A small-molecule ligand and the protein it binds are described below.
Small molecule (SMILES): O=C(C1CCCCC1)N1CCN(S(=O)(=O)c2cccc3cnccc23)CC1

Sequence of chain 1.A:
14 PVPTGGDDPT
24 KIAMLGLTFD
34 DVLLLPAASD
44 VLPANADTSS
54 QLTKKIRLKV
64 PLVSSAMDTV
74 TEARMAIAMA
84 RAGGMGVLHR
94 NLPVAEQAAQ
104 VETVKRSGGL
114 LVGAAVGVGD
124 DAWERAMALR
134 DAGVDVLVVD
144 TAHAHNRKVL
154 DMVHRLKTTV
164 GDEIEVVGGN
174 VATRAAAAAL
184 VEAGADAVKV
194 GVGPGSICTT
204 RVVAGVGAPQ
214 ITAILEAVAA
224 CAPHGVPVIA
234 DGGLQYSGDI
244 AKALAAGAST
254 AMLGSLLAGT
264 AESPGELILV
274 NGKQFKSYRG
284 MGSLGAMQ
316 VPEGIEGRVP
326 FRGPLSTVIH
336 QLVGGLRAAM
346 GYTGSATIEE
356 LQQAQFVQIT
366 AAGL

Binding-site contacts:
Ligand atom C06 contacts residue PRO46 of chain 1.A at 3.7 Å (hydrophobic).
Ligand atom C05 contacts residue ALA343 of chain 1.A at 3.7 Å (hydrophobic).
Ligand atom O16 contacts residue IMP1 of chain 4.C at 2.8 Å (h-bond).
Ligand atom C04 contacts residue GLU318 of chain 4.A at 3.9 Å.
Ligand atom C06 contacts residue GLY346 of chain 1.A at 3.8 Å.
Ligand atom C13 contacts residue GLU318 of chain 4.A at 3.5 Å.
Ligand atom C14 contacts residue GLU318 of chain 4.A at 3.3 Å.
Ligand atom C14 contacts residue TYR347 of chain 1.A at 3.8 Å (hydrophobic).
Ligand atom C20 contacts residue IMP1 of chain 4.C at 3.2 Å.
Ligand atom C24 contacts residue ALA145 of chain 4.A at 3.9 Å (hydrophobic).
Ligand atom N12 contacts residue ALA145 of chain 4.A at 3.9 Å.
Ligand atom O16 contacts residue GLU318 of chain 4.A at 3.7 Å.
Ligand atom S15 contacts residue IMP1 of chain 4.C at 3.8 Å.
Ligand atom C05 contacts residue PRO46 of chain 1.A at 3.6 Å (hydrophobic).
Ligand atom C07 contacts residue TYR347 of chain 1.A at 3.9 Å (hydrophobic).
Ligand atom N22 contacts residue VAL195 of chain 4.A at 3.7 Å.
Ligand atom C19 contacts residue ALA145 of chain 4.A at 3.7 Å (hydrophobic).
Ligand atom C20 contacts residue THR203 of chain 4.A at 3.5 Å.
Ligand atom O17 contacts residue GLY285 of chain 4.A at 3.0 Å (h-bond).
Ligand atom C24 contacts residue IMP1 of chain 4.C at 3.6 Å.
Ligand atom O17 contacts residue IMP1 of chain 4.C at 3.7 Å.
Ligand atom O16 contacts residue GLY285 of chain 4.A at 3.6 Å.
Ligand atom C19 contacts residue IMP1 of chain 4.C at 3.4 Å.
Ligand atom C21 contacts residue THR203 of chain 4.A at 3.1 Å.
Ligand atom C18 contacts residue ALA145 of chain 4.A at 3.9 Å (hydrophobic).
Ligand atom C21 contacts residue GLY196 of chain 4.A at 3.8 Å.
Ligand atom O17 contacts residue MET284 of chain 4.A at 3.4 Å.
Ligand atom N09 contacts residue ALA145 of chain 4.A at 3.9 Å.
Ligand atom C06 contacts residue TYR347 of chain 1.A at 3.7 Å (hydrophobic).
Ligand atom C02 contacts residue ALA145 of chain 4.A at 4.0 Å (hydrophobic).
Ligand atom C21 contacts residue IMP1 of chain 4.C at 3.6 Å.
Ligand atom C23 contacts residue GLY194 of chain 4.A at 3.4 Å.
Ligand atom C21 contacts residue TYR347 of chain 1.A at 3.7 Å (hydrophobic).
Ligand atom C06 contacts residue ALA343 of chain 1.A at 3.6 Å (hydrophobic).
Ligand atom C05 contacts residue TYR347 of chain 1.A at 3.9 Å (hydrophobic).
Ligand atom C20 contacts residue TYR347 of chain 1.A at 3.8 Å (hydrophobic).
Ligand atom C25 contacts residue IMP1 of chain 4.C at 3.4 Å.
Ligand atom C18 contacts residue IMP1 of chain 4.C at 3.8 Å.
Ligand atom N22 contacts residue GLY196 of chain 4.A at 3.0 Å (h-bond).
Ligand atom C26 contacts residue IMP1 of chain 4.C at 3.9 Å.

Sequence of chain 4.A:
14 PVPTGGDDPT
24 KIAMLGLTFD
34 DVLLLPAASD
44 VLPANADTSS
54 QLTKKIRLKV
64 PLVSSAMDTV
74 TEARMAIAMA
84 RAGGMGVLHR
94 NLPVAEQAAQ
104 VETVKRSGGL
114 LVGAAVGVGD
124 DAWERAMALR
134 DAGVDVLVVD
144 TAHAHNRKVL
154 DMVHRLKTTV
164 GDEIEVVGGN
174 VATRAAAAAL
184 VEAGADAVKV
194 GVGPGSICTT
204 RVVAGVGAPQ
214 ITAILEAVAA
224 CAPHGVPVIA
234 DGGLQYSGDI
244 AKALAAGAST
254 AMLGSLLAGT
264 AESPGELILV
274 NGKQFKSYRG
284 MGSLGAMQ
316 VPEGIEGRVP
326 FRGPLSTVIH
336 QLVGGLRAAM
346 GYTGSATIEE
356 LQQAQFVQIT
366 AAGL